This small molecule binds to this protein.
Small molecule (SMILES): O=C[C@H](O)CO

Sequence of chain 4.A:
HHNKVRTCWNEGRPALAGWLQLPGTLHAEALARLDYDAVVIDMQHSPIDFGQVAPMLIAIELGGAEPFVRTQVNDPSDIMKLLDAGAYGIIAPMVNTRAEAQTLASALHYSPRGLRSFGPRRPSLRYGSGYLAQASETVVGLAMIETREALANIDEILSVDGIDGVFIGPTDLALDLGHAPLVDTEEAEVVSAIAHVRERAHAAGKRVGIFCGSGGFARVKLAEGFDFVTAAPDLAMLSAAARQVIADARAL

Sequence of chain 5.A:
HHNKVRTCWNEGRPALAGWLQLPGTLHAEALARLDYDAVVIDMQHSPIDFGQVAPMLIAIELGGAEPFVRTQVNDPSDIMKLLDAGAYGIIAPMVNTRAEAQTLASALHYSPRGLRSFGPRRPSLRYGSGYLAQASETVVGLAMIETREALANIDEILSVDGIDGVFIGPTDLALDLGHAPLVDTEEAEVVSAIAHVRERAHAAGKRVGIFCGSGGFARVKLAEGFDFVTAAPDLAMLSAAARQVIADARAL

Binding-site contacts:
Ligand atom C1 contacts residue ARG75 of chain 5.A at 3.9 Å.
Ligand atom C3 contacts residue PHE216 of chain 5.A at 3.4 Å (hydrophobic).
Ligand atom O2 contacts residue PHE123 of chain 4.A at 3.7 Å.
Ligand atom C3 contacts residue ARG126 of chain 4.A at 3.9 Å.
Ligand atom C2 contacts residue PHE123 of chain 4.A at 3.9 Å (hydrophobic).
Ligand atom C2 contacts residue GLN26 of chain 5.A at 4.2 Å.
Ligand atom O2 contacts residue GLY124 of chain 4.A at 3.4 Å.
Ligand atom O3 contacts residue PRO238 of chain 5.A at 4.5 Å.
Ligand atom C3 contacts residue GLN26 of chain 5.A at 3.3 Å.
Ligand atom O3 contacts residue PHE216 of chain 5.A at 4.2 Å.
Ligand atom O2 contacts residue HIS50 of chain 5.A at 3.5 Å.
Ligand atom O1 contacts residue HIS50 of chain 5.A at 3.8 Å.
Ligand atom C2 contacts residue ARG126 of chain 4.A at 3.9 Å.
Ligand atom O1 contacts residue 3PY1 of chain 5.B at 2.8 Å.
Ligand atom O3 contacts residue ARG126 of chain 4.A at 2.9 Å (salt-bridge).
Ligand atom O2 contacts residue GLN26 of chain 5.A at 3.8 Å.
Ligand atom O1 contacts residue MG1 of chain 5.J at 4.0 Å.
Ligand atom O3 contacts residue GLN26 of chain 5.A at 3.0 Å (h-bond).
Ligand atom C1 contacts residue PHE123 of chain 4.A at 4.0 Å (hydrophobic).
Ligand atom O1 contacts residue PHE123 of chain 4.A at 4.0 Å.
Ligand atom C2 contacts residue GLY124 of chain 4.A at 4.2 Å.
Ligand atom C1 contacts residue PHE216 of chain 5.A at 4.3 Å (hydrophobic).
Ligand atom C1 contacts residue THR176 of chain 5.A at 3.9 Å.
Ligand atom O1 contacts residue ARG75 of chain 5.A at 2.8 Å (salt-bridge).
Ligand atom O2 contacts residue ARG75 of chain 5.A at 4.2 Å.
Ligand atom C2 contacts residue THR176 of chain 5.A at 4.5 Å.
Ligand atom O2 contacts residue ARG126 of chain 4.A at 2.9 Å (salt-bridge).
Ligand atom C1 contacts residue 3PY1 of chain 5.B at 3.2 Å.